Binding-site contacts:
Ligand atom C6 contacts residue ASN203 of chain 1.A at 4.0 Å.
Ligand atom C3 contacts residue ASN203 of chain 1.A at 3.6 Å.
Ligand atom C5 contacts residue ASN203 of chain 1.A at 3.2 Å.
Ligand atom C4 contacts residue ASN203 of chain 1.A at 3.7 Å.
Ligand atom C2 contacts residue ASN203 of chain 1.A at 2.5 Å.
Ligand atom C1 contacts residue ASN203 of chain 1.A at 1.5 Å.
Ligand atom O5 contacts residue ASN203 of chain 1.A at 1.8 Å (h-bond).
Ligand atom O7 contacts residue ASN203 of chain 1.A at 3.5 Å (h-bond).
Ligand atom N2 contacts residue ASN203 of chain 1.A at 3.6 Å (h-bond).
Ligand atom C7 contacts residue ASN203 of chain 1.A at 3.9 Å.

The protein below binds the small molecule below.
Small molecule (SMILES): CC(=O)N[C@@H]1[C@@H](O)[C@H](O)[C@@H](CO)O[C@H]1O

Sequence of chain 1.A:
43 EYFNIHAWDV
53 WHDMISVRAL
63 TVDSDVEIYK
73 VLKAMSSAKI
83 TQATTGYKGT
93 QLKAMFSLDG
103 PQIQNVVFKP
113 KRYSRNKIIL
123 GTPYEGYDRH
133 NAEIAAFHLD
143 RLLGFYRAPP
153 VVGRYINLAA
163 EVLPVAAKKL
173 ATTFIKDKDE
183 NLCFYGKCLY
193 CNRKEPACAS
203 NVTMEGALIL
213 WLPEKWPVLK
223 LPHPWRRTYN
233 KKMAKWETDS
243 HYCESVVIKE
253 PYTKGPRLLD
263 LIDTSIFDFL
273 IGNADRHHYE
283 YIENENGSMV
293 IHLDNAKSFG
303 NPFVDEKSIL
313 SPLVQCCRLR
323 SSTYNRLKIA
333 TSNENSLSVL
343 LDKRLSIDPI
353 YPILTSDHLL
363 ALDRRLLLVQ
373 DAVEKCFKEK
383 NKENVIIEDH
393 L